This protein binds this small molecule.
Small molecule (SMILES): C[C@H](CCC(=O)O)[C@H]1CC[C@H]2[C@@H]3CC[C@@H]4C[C@H](O)CC[C@]4(C)[C@H]3C[C@H](O)[C@]12C

Sequence of chain 1.A:
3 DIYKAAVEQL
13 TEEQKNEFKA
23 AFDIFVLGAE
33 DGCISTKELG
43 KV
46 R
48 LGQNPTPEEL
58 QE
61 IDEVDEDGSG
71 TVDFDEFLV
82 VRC

Binding-site contacts:
Ligand atom C8 contacts residue LYS21 of chain 1.A at 3.9 Å.
Ligand atom C8 contacts residue PHE20 of chain 1.A at 3.9 Å (hydrophobic).
Ligand atom C22 contacts residue VAL9 of chain 1.A at 4.4 Å (hydrophobic).
Ligand atom C21 contacts residue LYS17 of chain 1.A at 4.4 Å.
Ligand atom C7 contacts residue PHE20 of chain 1.A at 3.5 Å (hydrophobic).
Ligand atom C22 contacts residue GLU10 of chain 1.A at 4.1 Å.
Ligand atom C2 contacts residue PHE24 of chain 1.A at 3.9 Å (hydrophobic).
Ligand atom O2 contacts residue LYS21 of chain 1.A at 4.1 Å.
Ligand atom C7 contacts residue PHE24 of chain 1.A at 3.8 Å (hydrophobic).
Ligand atom C15 contacts residue PHE20 of chain 1.A at 4.5 Å (hydrophobic).
Ligand atom O2 contacts residue PHE24 of chain 1.A at 4.2 Å.
Ligand atom C1 contacts residue PHE24 of chain 1.A at 3.8 Å (hydrophobic).
Ligand atom C19 contacts residue VAL9 of chain 1.A at 4.4 Å (hydrophobic).
Ligand atom C7 contacts residue LYS21 of chain 1.A at 4.0 Å.
Ligand atom C2 contacts residue LYS21 of chain 1.A at 4.3 Å.
Ligand atom C16 contacts residue LYS17 of chain 1.A at 3.8 Å.
Ligand atom C20 contacts residue VAL9 of chain 1.A at 4.2 Å (hydrophobic).
Ligand atom C23 contacts residue LYS17 of chain 1.A at 3.8 Å.
Ligand atom O4 contacts residue LYS17 of chain 1.A at 2.6 Å (salt-bridge).
Ligand atom C3 contacts residue PHE24 of chain 1.A at 3.7 Å (hydrophobic).